The protein below binds the small molecule below.
Small molecule (SMILES): O=C(CO)[C@H](O)[C@H](O)[C@H](O)CO

Sequence of chain 1.D:
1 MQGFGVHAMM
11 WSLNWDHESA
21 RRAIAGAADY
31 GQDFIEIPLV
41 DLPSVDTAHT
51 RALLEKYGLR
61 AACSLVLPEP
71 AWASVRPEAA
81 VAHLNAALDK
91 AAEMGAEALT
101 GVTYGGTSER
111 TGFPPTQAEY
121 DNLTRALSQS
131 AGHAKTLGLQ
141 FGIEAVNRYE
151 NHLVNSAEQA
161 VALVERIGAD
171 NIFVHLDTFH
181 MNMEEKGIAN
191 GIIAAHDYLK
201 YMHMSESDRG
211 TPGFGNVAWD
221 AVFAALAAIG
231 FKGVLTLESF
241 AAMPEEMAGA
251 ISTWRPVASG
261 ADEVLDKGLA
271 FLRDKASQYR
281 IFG

Binding-site contacts:
Ligand atom O6 contacts residue VAL66 of chain 1.D at 3.9 Å.
Ligand atom C1 contacts residue THR107 of chain 1.D at 3.6 Å.
Ligand atom C2 contacts residue GLU238 of chain 1.D at 3.8 Å.
Ligand atom O1 contacts residue VAL146 of chain 1.D at 3.9 Å.
Ligand atom C1 contacts residue ARG209 of chain 1.D at 4.1 Å.
Ligand atom O2 contacts residue ASP177 of chain 1.D at 3.2 Å (salt-bridge).
Ligand atom C3 contacts residue GLU144 of chain 1.D at 3.0 Å.
Ligand atom O1 contacts residue THR107 of chain 1.D at 3.9 Å.
Ligand atom C2 contacts residue GLU144 of chain 1.D at 3.6 Å.
Ligand atom C5 contacts residue GLU238 of chain 1.D at 3.2 Å.
Ligand atom C4 contacts residue GLU144 of chain 1.D at 4.1 Å.
Ligand atom O2 contacts residue HIS180 of chain 1.D at 3.3 Å (h-bond).
Ligand atom C5 contacts residue MET9 of chain 1.D at 4.1 Å (hydrophobic).
Ligand atom O3 contacts residue HIS203 of chain 1.D at 2.7 Å.
Ligand atom C4 contacts residue GLU238 of chain 1.D at 4.2 Å.
Ligand atom O3 contacts residue MG1 of chain 1.L at 2.2 Å.
Ligand atom O1 contacts residue HIS180 of chain 1.D at 2.8 Å (h-bond).
Ligand atom O4 contacts residue GLU144 of chain 1.D at 4.0 Å.
Ligand atom C3 contacts residue MG1 of chain 1.L at 3.1 Å.
Ligand atom O2 contacts residue ARG209 of chain 1.D at 2.8 Å (salt-bridge).
Ligand atom C1 contacts residue HIS180 of chain 1.D at 3.8 Å.
Ligand atom C1 contacts residue VAL146 of chain 1.D at 4.1 Å (hydrophobic).
Ligand atom O2 contacts residue GLU144 of chain 1.D at 3.3 Å (salt-bridge).
Ligand atom O4 contacts residue SER64 of chain 1.D at 4.1 Å.
Ligand atom C3 contacts residue HIS203 of chain 1.D at 4.1 Å.
Ligand atom C6 contacts residue MET9 of chain 1.D at 3.8 Å (hydrophobic).
Ligand atom C1 contacts residue GLU150 of chain 1.D at 3.4 Å.
Ligand atom C2 contacts residue HIS180 of chain 1.D at 3.9 Å.
Ligand atom O3 contacts residue GLU238 of chain 1.D at 3.2 Å (salt-bridge).
Ligand atom O5 contacts residue GLU238 of chain 1.D at 3.1 Å (salt-bridge).
Ligand atom O2 contacts residue GLU238 of chain 1.D at 3.0 Å (salt-bridge).
Ligand atom O1 contacts residue GLU150 of chain 1.D at 2.5 Å (salt-bridge).
Ligand atom O1 contacts residue ARG209 of chain 1.D at 3.5 Å (salt-bridge).
Ligand atom C6 contacts residue HIS7 of chain 1.D at 3.9 Å.
Ligand atom C2 contacts residue ARG209 of chain 1.D at 3.8 Å.
Ligand atom O3 contacts residue GLU144 of chain 1.D at 2.7 Å (salt-bridge).
Ligand atom C3 contacts residue GLU238 of chain 1.D at 4.0 Å.
Ligand atom C2 contacts residue MG1 of chain 1.L at 3.0 Å.
Ligand atom O2 contacts residue MG1 of chain 1.L at 2.2 Å.
Ligand atom C4 contacts residue VAL66 of chain 1.D at 4.1 Å (hydrophobic).